Binding-site contacts:
Ligand atom N3 contacts residue SER232 of chain 1.B at 3.7 Å.
Ligand atom O8 contacts residue MET190 of chain 1.B at 3.8 Å.
Ligand atom O4 contacts residue SER343 of chain 1.B at 3.2 Å (h-bond).
Ligand atom N3 contacts residue GLY85 of chain 1.B at 2.9 Å (h-bond).
Ligand atom N1 contacts residue SER232 of chain 1.B at 3.2 Å (h-bond).
Ligand atom O8 contacts residue SER232 of chain 1.B at 3.6 Å.
Ligand atom N3 contacts residue SER84 of chain 1.B at 3.4 Å (h-bond).
Ligand atom N1 contacts residue GLY46 of chain 1.B at 3.7 Å.
Ligand atom O2 contacts residue GLY46 of chain 1.B at 3.5 Å (h-bond).
Ligand atom N3 contacts residue GLY46 of chain 1.B at 3.5 Å (h-bond).
Ligand atom O2 contacts residue ALA233 of chain 1.B at 3.7 Å.
Ligand atom C5 contacts residue GLY344 of chain 1.B at 3.1 Å.
Ligand atom C5 contacts residue SER232 of chain 1.B at 3.6 Å.
Ligand atom C4 contacts residue SER84 of chain 1.B at 3.6 Å.
Ligand atom O8 contacts residue ALA233 of chain 1.B at 2.8 Å (h-bond).
Ligand atom N1 contacts residue MET190 of chain 1.B at 3.8 Å.
Ligand atom N1 contacts residue ARG53 of chain 1.B at 3.9 Å.
Ligand atom C6 contacts residue ALA233 of chain 1.B at 3.4 Å (hydrophobic).
Ligand atom C4 contacts residue SER343 of chain 1.B at 3.5 Å.
Ligand atom C5 contacts residue SER343 of chain 1.B at 3.6 Å.
Ligand atom C2 contacts residue ARG53 of chain 1.B at 3.6 Å.
Ligand atom C2 contacts residue ALA233 of chain 1.B at 3.8 Å (hydrophobic).
Ligand atom C4 contacts residue GLY344 of chain 1.B at 3.6 Å.
Ligand atom O2 contacts residue ARG53 of chain 1.B at 2.8 Å (salt-bridge).
Ligand atom N3 contacts residue ARG324 of chain 1.B at 3.7 Å.
Ligand atom C2 contacts residue SER232 of chain 1.B at 3.4 Å.
Ligand atom N1 contacts residue ALA233 of chain 1.B at 2.9 Å (h-bond).
Ligand atom O4 contacts residue GLY344 of chain 1.B at 2.7 Å (h-bond).
Ligand atom O4 contacts residue ARG324 of chain 1.B at 2.9 Å (salt-bridge).
Ligand atom C4 contacts residue GLY85 of chain 1.B at 3.7 Å.
Ligand atom O4 contacts residue GLY85 of chain 1.B at 3.7 Å.
Ligand atom O8 contacts residue ARG194 of chain 1.B at 2.8 Å (salt-bridge).
Ligand atom C6 contacts residue ARG194 of chain 1.B at 3.6 Å.
Ligand atom C2 contacts residue GLY46 of chain 1.B at 3.3 Å.
Ligand atom C4 contacts residue SER232 of chain 1.B at 3.8 Å.
Ligand atom O4 contacts residue SER84 of chain 1.B at 3.5 Å (h-bond).
Ligand atom C2 contacts residue GLY85 of chain 1.B at 3.5 Å.
Ligand atom C6 contacts residue SER232 of chain 1.B at 3.3 Å.
Ligand atom C4 contacts residue ARG324 of chain 1.B at 3.3 Å.
Ligand atom O2 contacts residue GLY85 of chain 1.B at 2.9 Å (h-bond).

A protein and the small-molecule ligand that binds it are described below.
Small molecule (SMILES): O=C1CC(=O)NC(=O)N1

Sequence of chain 1.B:
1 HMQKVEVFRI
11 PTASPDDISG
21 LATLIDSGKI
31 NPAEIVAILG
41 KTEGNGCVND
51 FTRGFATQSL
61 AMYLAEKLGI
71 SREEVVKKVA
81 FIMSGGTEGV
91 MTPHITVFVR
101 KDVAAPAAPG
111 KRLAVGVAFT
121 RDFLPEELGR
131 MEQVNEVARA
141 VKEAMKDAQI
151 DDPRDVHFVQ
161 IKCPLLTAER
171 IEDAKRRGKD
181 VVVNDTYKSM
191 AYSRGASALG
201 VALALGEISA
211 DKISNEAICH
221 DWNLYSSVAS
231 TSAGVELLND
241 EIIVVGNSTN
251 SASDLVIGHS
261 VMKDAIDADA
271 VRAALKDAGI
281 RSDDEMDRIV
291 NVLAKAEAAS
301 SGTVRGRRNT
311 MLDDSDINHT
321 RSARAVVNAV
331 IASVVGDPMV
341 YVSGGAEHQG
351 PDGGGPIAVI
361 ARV